Binding-site contacts:
Ligand atom O61 contacts residue ARG29 of chain 1.EA at 4.4 Å.

Sequence of chain 1.EA:
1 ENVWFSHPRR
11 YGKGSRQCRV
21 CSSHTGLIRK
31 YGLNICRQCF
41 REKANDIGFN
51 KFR

This protein binds this small molecule.
Small molecule (SMILES): CN[C@@H]1[C@@H](O)[C@@H](O[C@@H]2[C@@H](O)[C@H](O[C@H]3O[C@H]([C@@H](C)O)[C@@H](O)[C@H](O)[C@H]3N)[C@@H](N)C[C@H]2N)OC[C@]1(C)O